The protein below binds the small molecule below.
Small molecule (SMILES): CC(=O)N[C@@H]1[C@@H](O)[C@H](O)[C@@H](CO)O[C@H]1O

Sequence of chain 1.A:
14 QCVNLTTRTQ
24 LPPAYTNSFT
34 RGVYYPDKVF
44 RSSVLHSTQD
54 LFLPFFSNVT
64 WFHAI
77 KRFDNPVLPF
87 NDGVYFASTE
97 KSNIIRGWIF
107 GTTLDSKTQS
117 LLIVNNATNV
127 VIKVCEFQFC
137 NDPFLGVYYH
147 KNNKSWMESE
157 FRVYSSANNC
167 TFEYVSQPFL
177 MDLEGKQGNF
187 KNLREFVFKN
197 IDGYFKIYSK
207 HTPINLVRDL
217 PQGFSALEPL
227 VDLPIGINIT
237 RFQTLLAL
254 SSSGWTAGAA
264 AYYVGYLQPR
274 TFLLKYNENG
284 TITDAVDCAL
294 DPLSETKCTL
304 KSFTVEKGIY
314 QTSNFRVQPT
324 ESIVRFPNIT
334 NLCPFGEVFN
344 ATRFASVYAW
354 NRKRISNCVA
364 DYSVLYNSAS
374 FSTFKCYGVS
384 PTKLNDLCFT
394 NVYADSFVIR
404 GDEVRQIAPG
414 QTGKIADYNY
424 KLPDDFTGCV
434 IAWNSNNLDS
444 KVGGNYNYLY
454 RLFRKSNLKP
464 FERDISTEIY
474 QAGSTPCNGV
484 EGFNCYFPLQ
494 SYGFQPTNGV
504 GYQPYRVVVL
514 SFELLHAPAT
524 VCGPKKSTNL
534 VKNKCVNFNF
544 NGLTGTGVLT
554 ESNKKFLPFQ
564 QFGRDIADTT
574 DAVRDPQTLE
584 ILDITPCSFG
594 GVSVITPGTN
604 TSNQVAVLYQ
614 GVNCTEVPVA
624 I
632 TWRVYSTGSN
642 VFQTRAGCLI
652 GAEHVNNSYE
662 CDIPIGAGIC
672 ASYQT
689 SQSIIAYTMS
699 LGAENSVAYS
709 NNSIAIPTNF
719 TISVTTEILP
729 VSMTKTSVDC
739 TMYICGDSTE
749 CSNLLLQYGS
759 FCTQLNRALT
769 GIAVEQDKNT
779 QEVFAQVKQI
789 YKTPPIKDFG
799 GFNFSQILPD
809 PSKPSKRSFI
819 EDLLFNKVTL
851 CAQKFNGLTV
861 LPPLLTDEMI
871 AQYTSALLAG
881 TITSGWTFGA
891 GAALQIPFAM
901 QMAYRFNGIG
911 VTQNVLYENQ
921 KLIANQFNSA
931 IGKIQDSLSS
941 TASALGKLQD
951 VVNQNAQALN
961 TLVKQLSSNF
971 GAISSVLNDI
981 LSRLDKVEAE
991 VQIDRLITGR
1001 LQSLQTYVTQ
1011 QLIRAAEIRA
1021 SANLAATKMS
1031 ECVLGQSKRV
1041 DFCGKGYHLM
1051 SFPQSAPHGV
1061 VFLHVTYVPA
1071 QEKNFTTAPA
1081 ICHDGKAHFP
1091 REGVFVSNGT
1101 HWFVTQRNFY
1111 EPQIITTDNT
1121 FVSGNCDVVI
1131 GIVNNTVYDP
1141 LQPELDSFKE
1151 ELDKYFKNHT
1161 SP

Binding-site contacts:
Ligand atom C3 contacts residue ASN331 of chain 1.A at 3.7 Å.
Ligand atom O6 contacts residue GLN580 of chain 1.A at 4.1 Å.
Ligand atom C1 contacts residue ASN331 of chain 1.A at 1.5 Å.
Ligand atom C7 contacts residue ASN331 of chain 1.A at 4.3 Å.
Ligand atom C4 contacts residue ASN331 of chain 1.A at 3.9 Å.
Ligand atom C6 contacts residue ASN331 of chain 1.A at 4.0 Å.
Ligand atom C2 contacts residue ASN331 of chain 1.A at 2.4 Å.
Ligand atom N2 contacts residue ASN331 of chain 1.A at 3.2 Å (h-bond).
Ligand atom O6 contacts residue ASN331 of chain 1.A at 3.8 Å.
Ligand atom C5 contacts residue ASN331 of chain 1.A at 3.2 Å.
Ligand atom O5 contacts residue ASN331 of chain 1.A at 1.8 Å (h-bond).